Sequence of chain 1.A:
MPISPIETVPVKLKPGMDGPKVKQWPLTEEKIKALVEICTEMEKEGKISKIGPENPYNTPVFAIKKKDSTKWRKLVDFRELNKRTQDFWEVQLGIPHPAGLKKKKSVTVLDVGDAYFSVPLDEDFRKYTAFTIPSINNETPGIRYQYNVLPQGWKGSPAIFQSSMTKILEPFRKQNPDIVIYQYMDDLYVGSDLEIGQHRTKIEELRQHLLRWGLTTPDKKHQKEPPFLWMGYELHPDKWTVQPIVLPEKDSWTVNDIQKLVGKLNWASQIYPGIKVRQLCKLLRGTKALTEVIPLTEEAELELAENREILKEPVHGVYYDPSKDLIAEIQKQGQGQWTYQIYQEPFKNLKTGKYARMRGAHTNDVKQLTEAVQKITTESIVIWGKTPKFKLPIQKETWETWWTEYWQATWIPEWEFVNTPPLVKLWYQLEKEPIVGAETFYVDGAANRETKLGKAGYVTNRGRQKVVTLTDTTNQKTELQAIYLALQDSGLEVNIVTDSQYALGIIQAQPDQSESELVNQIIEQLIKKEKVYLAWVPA

Binding-site contacts:
Ligand atom C10 contacts residue PRO237 of chain 1.A at 3.5 Å (hydrophobic).
Ligand atom C17 contacts residue LEU235 of chain 1.A at 3.5 Å (hydrophobic).
Ligand atom F6 contacts residue PRO96 of chain 1.A at 3.4 Å.
Ligand atom C2 contacts residue TYR189 of chain 1.A at 3.4 Å (hydrophobic).
Ligand atom F1 contacts residue TYR182 of chain 1.A at 3.3 Å.
Ligand atom F2 contacts residue LEU101 of chain 1.A at 3.5 Å.
Ligand atom C1 contacts residue TYR189 of chain 1.A at 3.5 Å (hydrophobic).
Ligand atom N2 contacts residue PRO237 of chain 1.A at 3.5 Å (h-bond).
Ligand atom C17 contacts residue TRP230 of chain 1.A at 3.6 Å (hydrophobic).
Ligand atom F3 contacts residue VAL190 of chain 1.A at 3.2 Å.
Ligand atom C16 contacts residue TYR189 of chain 1.A at 3.6 Å (hydrophobic).
Ligand atom C18 contacts residue LEU235 of chain 1.A at 3.6 Å (hydrophobic).
Ligand atom F2 contacts residue TYR182 of chain 1.A at 3.1 Å.
Ligand atom F3 contacts residue GLY191 of chain 1.A at 3.2 Å.
Ligand atom N3 contacts residue TRP230 of chain 1.A at 3.4 Å.
Ligand atom N2 contacts residue LYS104 of chain 1.A at 2.9 Å (salt-bridge).
Ligand atom C6 contacts residue TYR319 of chain 1.A at 3.2 Å (hydrophobic).
Ligand atom C contacts residue VAL109 of chain 1.A at 3.6 Å (hydrophobic).
Ligand atom F6 contacts residue TYR182 of chain 1.A at 3.5 Å.
Ligand atom O1 contacts residue LYS103 of chain 1.A at 3.5 Å.
Ligand atom N1 contacts residue LEU101 of chain 1.A at 3.5 Å.
Ligand atom O contacts residue VAL107 of chain 1.A at 3.6 Å.
Ligand atom C5 contacts residue LYS102 of chain 1.A at 3.6 Å.
Ligand atom O1 contacts residue LYS104 of chain 1.A at 2.8 Å (salt-bridge).
Ligand atom C14 contacts residue GLY191 of chain 1.A at 3.4 Å.
Ligand atom F contacts residue PRO226 of chain 1.A at 3.2 Å.
Ligand atom O contacts residue TYR189 of chain 1.A at 3.4 Å.
Ligand atom F2 contacts residue VAL180 of chain 1.A at 3.4 Å.
Ligand atom F3 contacts residue VAL107 of chain 1.A at 3.6 Å.
Ligand atom C contacts residue VAL107 of chain 1.A at 3.5 Å (hydrophobic).
Ligand atom F3 contacts residue TYR189 of chain 1.A at 3.2 Å.
Ligand atom F4 contacts residue GLY191 of chain 1.A at 3.0 Å.
Ligand atom F contacts residue PHE228 of chain 1.A at 3.4 Å.
Ligand atom F4 contacts residue VAL180 of chain 1.A at 3.5 Å.
Ligand atom F5 contacts residue LEU101 of chain 1.A at 3.3 Å.
Ligand atom C8 contacts residue HIS236 of chain 1.A at 3.5 Å.
Ligand atom N3 contacts residue PHE228 of chain 1.A at 3.6 Å.
Ligand atom C17 contacts residue TYR189 of chain 1.A at 3.6 Å (hydrophobic).
Ligand atom C14 contacts residue TYR189 of chain 1.A at 3.3 Å (hydrophobic).
Ligand atom F1 contacts residue TYR189 of chain 1.A at 3.5 Å.

The protein below binds the small molecule below.
Small molecule (SMILES): Cc1c(C#N)cc(C(F)F)cc1Oc1c(C(F)(F)C(F)F)ncn(Cc2cc(F)c[nH]c2=O)c1=O